Sequence of chain 1.A:
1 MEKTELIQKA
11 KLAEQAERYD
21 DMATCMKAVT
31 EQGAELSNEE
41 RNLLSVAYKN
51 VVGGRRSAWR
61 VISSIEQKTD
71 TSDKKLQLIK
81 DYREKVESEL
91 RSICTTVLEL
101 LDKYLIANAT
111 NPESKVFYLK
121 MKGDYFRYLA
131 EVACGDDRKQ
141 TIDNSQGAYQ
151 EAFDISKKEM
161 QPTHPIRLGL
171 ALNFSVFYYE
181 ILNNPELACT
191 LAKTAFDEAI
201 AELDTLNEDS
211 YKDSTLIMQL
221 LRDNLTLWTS

A small-molecule ligand and the protein it binds are described below.
Small molecule (SMILES): CC(C)C[C@H](NC(=O)[C@@H](NC(=O)[C@H](CC(N)=O)NC(=O)[C@H](CO)NC(=O)[C@@H](N)Cc1ccc(O)cc1)[C@@H](C)OP(=O)(O)O)C(=O)N1CCC[C@H]1C(=O)N[C@H](C(=O)N[C@@H](CCCNC(N)=[NH2+])C(=O)N[C@H](C=O)CCCC[NH3+])C(C)C

Binding-site contacts:
Ligand atom CG contacts residue LEU172 of chain 1.A at 3.6 Å (hydrophobic).
Ligand atom O1P contacts residue TYR128 of chain 1.A at 2.7 Å (h-bond).
Ligand atom OG contacts residue TRP228 of chain 1.A at 3.2 Å (h-bond).
Ligand atom CB contacts residue ASN173 of chain 1.A at 3.4 Å.
Ligand atom ND2 contacts residue ASP223 of chain 1.A at 3.3 Å.
Ligand atom P contacts residue LYS49 of chain 1.A at 3.6 Å.
Ligand atom CB contacts residue TYR19 of chain 1.A at 3.2 Å (hydrophobic).
Ligand atom O contacts residue LYS120 of chain 1.A at 2.8 Å (salt-bridge).
Ligand atom CA contacts residue ASN224 of chain 1.A at 3.7 Å.
Ligand atom O contacts residue LEU172 of chain 1.A at 3.4 Å.
Ligand atom CD contacts residue GLY53 of chain 1.A at 3.6 Å.
Ligand atom CB contacts residue ASN224 of chain 1.A at 3.5 Å.
Ligand atom N contacts residue ASN50 of chain 1.A at 3.0 Å (h-bond).
Ligand atom N contacts residue ASN224 of chain 1.A at 2.8 Å (h-bond).
Ligand atom O contacts residue ASN224 of chain 1.A at 3.0 Å (h-bond).
Ligand atom CA contacts residue ASN173 of chain 1.A at 3.3 Å.
Ligand atom O contacts residue VAL176 of chain 1.A at 3.5 Å.
Ligand atom CG contacts residue TYR19 of chain 1.A at 3.4 Å (hydrophobic).
Ligand atom O3P contacts residue ARG127 of chain 1.A at 2.8 Å (salt-bridge).
Ligand atom O1P contacts residue LYS49 of chain 1.A at 3.6 Å.
Ligand atom O contacts residue LYS49 of chain 1.A at 3.2 Å.
Ligand atom CG2 contacts residue VAL176 of chain 1.A at 3.6 Å (hydrophobic).
Ligand atom P contacts residue ARG56 of chain 1.A at 3.6 Å.
Ligand atom O3P contacts residue ARG56 of chain 1.A at 3.2 Å (salt-bridge).
Ligand atom OH contacts residue ARG60 of chain 1.A at 3.3 Å.
Ligand atom NH1 contacts residue SER57 of chain 1.A at 3.4 Å (h-bond).
Ligand atom CZ contacts residue ARG60 of chain 1.A at 3.4 Å.
Ligand atom ND2 contacts residue ASN224 of chain 1.A at 3.6 Å (h-bond).
Ligand atom NH2 contacts residue GLY54 of chain 1.A at 3.6 Å.
Ligand atom O contacts residue ASN173 of chain 1.A at 2.7 Å (h-bond).
Ligand atom O2P contacts residue LYS49 of chain 1.A at 2.4 Å (salt-bridge).
Ligand atom CZ contacts residue GLY53 of chain 1.A at 3.6 Å.
Ligand atom CG contacts residue SER45 of chain 1.A at 3.2 Å.
Ligand atom C contacts residue ASN173 of chain 1.A at 3.6 Å.
Ligand atom CD1 contacts residue ILE217 of chain 1.A at 3.6 Å (hydrophobic).
Ligand atom NE contacts residue GLY53 of chain 1.A at 3.4 Å.
Ligand atom N contacts residue ASN173 of chain 1.A at 2.9 Å (h-bond).
Ligand atom O1P contacts residue ARG127 of chain 1.A at 2.8 Å (salt-bridge).
Ligand atom CE2 contacts residue ARG60 of chain 1.A at 3.5 Å.
Ligand atom O2P contacts residue ARG56 of chain 1.A at 2.7 Å (salt-bridge).